Binding-site contacts:
Ligand atom C1 contacts residue GLU32 of chain 1.A at 3.5 Å.
Ligand atom N7 contacts residue ILE9 of chain 1.A at 3.0 Å (h-bond).
Ligand atom N4 contacts residue NDP1 of chain 1.D at 3.8 Å.
Ligand atom C5 contacts residue GLU32 of chain 1.A at 3.5 Å.
Ligand atom C24 contacts residue THR58 of chain 1.A at 3.8 Å.
Ligand atom N14 contacts residue THR133 of chain 1.A at 3.7 Å.
Ligand atom C9 contacts residue ILE33 of chain 1.A at 3.4 Å (hydrophobic).
Ligand atom C5 contacts residue ALA11 of chain 1.A at 3.9 Å (hydrophobic).
Ligand atom C25 contacts residue ILE62 of chain 1.A at 3.8 Å (hydrophobic).
Ligand atom N14 contacts residue VAL10 of chain 1.A at 3.4 Å.
Ligand atom N14 contacts residue ILE9 of chain 1.A at 3.6 Å.
Ligand atom S20 contacts residue ILE112 of chain 1.A at 3.4 Å (h-bond).
Ligand atom N4 contacts residue PHE36 of chain 1.A at 3.7 Å.
Ligand atom N7 contacts residue ILE112 of chain 1.A at 3.0 Å (h-bond).
Ligand atom N4 contacts residue ILE9 of chain 1.A at 3.4 Å (h-bond).
Ligand atom N14 contacts residue ALA11 of chain 1.A at 3.7 Å.
Ligand atom N6 contacts residue GLU32 of chain 1.A at 2.6 Å (salt-bridge).
Ligand atom N7 contacts residue TYR118 of chain 1.A at 3.4 Å (h-bond).
Ligand atom C5 contacts residue PHE36 of chain 1.A at 3.9 Å (hydrophobic).
Ligand atom S20 contacts residue PHE36 of chain 1.A at 3.9 Å.
Ligand atom C8 contacts residue ILE33 of chain 1.A at 3.5 Å (hydrophobic).
Ligand atom C2 contacts residue PHE36 of chain 1.A at 3.6 Å (hydrophobic).
Ligand atom N7 contacts residue PHE36 of chain 1.A at 3.6 Å.
Ligand atom N7 contacts residue NDP1 of chain 1.D at 3.8 Å.
Ligand atom C3 contacts residue ILE9 of chain 1.A at 3.8 Å (hydrophobic).
Ligand atom C25 contacts residue SER61 of chain 1.A at 3.8 Å.
Ligand atom C26 contacts residue THR58 of chain 1.A at 3.9 Å.
Ligand atom S20 contacts residue NDP1 of chain 1.D at 3.9 Å.
Ligand atom C3 contacts residue PHE36 of chain 1.A at 3.5 Å (hydrophobic).
Ligand atom C1 contacts residue PHE36 of chain 1.A at 3.7 Å (hydrophobic).
Ligand atom N6 contacts residue PHE36 of chain 1.A at 3.7 Å.
Ligand atom C5 contacts residue ILE9 of chain 1.A at 3.9 Å (hydrophobic).
Ligand atom N14 contacts residue GLU32 of chain 1.A at 2.7 Å (salt-bridge).
Ligand atom C26 contacts residue ILE62 of chain 1.A at 3.6 Å (hydrophobic).
Ligand atom C5 contacts residue VAL10 of chain 1.A at 3.9 Å (hydrophobic).
Ligand atom N4 contacts residue VAL10 of chain 1.A at 3.5 Å.
Ligand atom C25 contacts residue THR58 of chain 1.A at 3.8 Å.
Ligand atom C8 contacts residue GLU32 of chain 1.A at 3.4 Å.
Ligand atom C3 contacts residue NDP1 of chain 1.D at 3.7 Å.
Ligand atom C23 contacts residue NDP1 of chain 1.D at 3.6 Å.

The small molecule below binds the protein below.
Small molecule (SMILES): Nc1nc(N)c2c(Sc3ccccc3)cccc2n1

Sequence of chain 1.A:
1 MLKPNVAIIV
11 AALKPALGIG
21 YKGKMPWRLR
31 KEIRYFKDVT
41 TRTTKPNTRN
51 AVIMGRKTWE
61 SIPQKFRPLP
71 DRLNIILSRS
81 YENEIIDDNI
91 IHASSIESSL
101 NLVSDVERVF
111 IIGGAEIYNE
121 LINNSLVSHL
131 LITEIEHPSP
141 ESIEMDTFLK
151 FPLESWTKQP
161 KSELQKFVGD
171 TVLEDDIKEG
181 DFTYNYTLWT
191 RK